Binding-site contacts:
Ligand atom C29 contacts residue LEU50 of chain 1.B at 3.7 Å (hydrophobic).
Ligand atom C18 contacts residue TYR342 of chain 1.B at 3.8 Å (hydrophobic).
Ligand atom C7 contacts residue ALA150 of chain 1.D at 3.6 Å (hydrophobic).
Ligand atom N4 contacts residue GLU313 of chain 1.D at 2.9 Å (salt-bridge).
Ligand atom C18 contacts residue PRO51 of chain 1.B at 3.8 Å (hydrophobic).
Ligand atom C3 contacts residue GLY289 of chain 1.D at 3.8 Å.
Ligand atom C8 contacts residue IMP1 of chain 1.W at 3.3 Å.
Ligand atom N3 contacts residue GLU313 of chain 1.D at 3.2 Å (salt-bridge).
Ligand atom C19 contacts residue PRO51 of chain 1.B at 3.5 Å (hydrophobic).
Ligand atom O4 contacts residue HIS151 of chain 1.D at 3.0 Å (h-bond).
Ligand atom C6 contacts residue ALA150 of chain 1.D at 3.8 Å (hydrophobic).
Ligand atom C13 contacts residue GLY289 of chain 1.D at 3.8 Å.
Ligand atom C18 contacts residue GLU313 of chain 1.D at 3.8 Å.
Ligand atom C22 contacts residue ALA150 of chain 1.D at 3.7 Å (hydrophobic).
Ligand atom O2 contacts residue ALA150 of chain 1.D at 3.6 Å.
Ligand atom C12 contacts residue MET294 of chain 1.D at 3.8 Å (hydrophobic).
Ligand atom C18 contacts residue ALA338 of chain 1.B at 3.8 Å (hydrophobic).
Ligand atom O4 contacts residue SER154 of chain 1.D at 3.6 Å.
Ligand atom C25 contacts residue THR149 of chain 1.D at 3.5 Å.
Ligand atom C10 contacts residue ALA150 of chain 1.D at 3.8 Å (hydrophobic).
Ligand atom C5 contacts residue ALA150 of chain 1.D at 3.8 Å (hydrophobic).
Ligand atom C7 contacts residue IMP1 of chain 1.W at 3.5 Å.
Ligand atom C8 contacts residue GLU313 of chain 1.D at 3.4 Å.
Ligand atom C8 contacts residue THR207 of chain 1.D at 3.5 Å.
Ligand atom C27 contacts residue LEU50 of chain 1.B at 3.7 Å (hydrophobic).
Ligand atom C9 contacts residue IMP1 of chain 1.W at 3.5 Å.
Ligand atom C19 contacts residue ALA338 of chain 1.B at 3.5 Å (hydrophobic).
Ligand atom C3 contacts residue MET288 of chain 1.D at 3.8 Å (hydrophobic).
Ligand atom C2 contacts residue GLY289 of chain 1.D at 3.7 Å.
Ligand atom C8 contacts residue ALA150 of chain 1.D at 3.5 Å (hydrophobic).
Ligand atom C13 contacts residue GLU313 of chain 1.D at 3.6 Å.
Ligand atom C20 contacts residue PRO51 of chain 1.B at 3.6 Å (hydrophobic).
Ligand atom C13 contacts residue VAL311 of chain 1.D at 3.8 Å (hydrophobic).
Ligand atom O4 contacts residue THR149 of chain 1.D at 3.3 Å.
Ligand atom C8 contacts residue TYR342 of chain 1.B at 3.8 Å (hydrophobic).
Ligand atom CL contacts residue GLY341 of chain 1.B at 3.2 Å.
Ligand atom CL contacts residue HIS151 of chain 1.D at 3.7 Å.
Ligand atom C26 contacts residue LEU50 of chain 1.B at 3.8 Å (hydrophobic).
Ligand atom C10 contacts residue GLU313 of chain 1.D at 3.5 Å.
Ligand atom C17 contacts residue GLU313 of chain 1.D at 3.8 Å.

Sequence of chain 1.D:
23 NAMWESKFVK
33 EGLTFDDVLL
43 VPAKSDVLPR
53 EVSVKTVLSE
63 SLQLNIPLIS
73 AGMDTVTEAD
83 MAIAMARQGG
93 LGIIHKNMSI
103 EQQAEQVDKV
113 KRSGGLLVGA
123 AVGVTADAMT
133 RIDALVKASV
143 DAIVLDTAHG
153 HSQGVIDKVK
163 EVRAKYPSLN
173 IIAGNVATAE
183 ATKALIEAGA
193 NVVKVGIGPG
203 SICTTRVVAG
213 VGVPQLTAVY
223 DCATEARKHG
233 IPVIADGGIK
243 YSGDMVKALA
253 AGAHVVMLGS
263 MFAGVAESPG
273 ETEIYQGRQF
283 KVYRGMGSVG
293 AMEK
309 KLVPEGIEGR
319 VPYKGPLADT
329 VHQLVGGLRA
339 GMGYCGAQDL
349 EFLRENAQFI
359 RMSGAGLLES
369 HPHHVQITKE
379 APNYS

This protein binds this small molecule.
Small molecule (SMILES): C=C(C)c1cccc(C(C)(C)NC(=O)Nc2ccc(Cl)c(N[C@@H]3OC[C@@H](O)[C@@H](O)[C@@H]3O)c2)c1

Sequence of chain 1.B:
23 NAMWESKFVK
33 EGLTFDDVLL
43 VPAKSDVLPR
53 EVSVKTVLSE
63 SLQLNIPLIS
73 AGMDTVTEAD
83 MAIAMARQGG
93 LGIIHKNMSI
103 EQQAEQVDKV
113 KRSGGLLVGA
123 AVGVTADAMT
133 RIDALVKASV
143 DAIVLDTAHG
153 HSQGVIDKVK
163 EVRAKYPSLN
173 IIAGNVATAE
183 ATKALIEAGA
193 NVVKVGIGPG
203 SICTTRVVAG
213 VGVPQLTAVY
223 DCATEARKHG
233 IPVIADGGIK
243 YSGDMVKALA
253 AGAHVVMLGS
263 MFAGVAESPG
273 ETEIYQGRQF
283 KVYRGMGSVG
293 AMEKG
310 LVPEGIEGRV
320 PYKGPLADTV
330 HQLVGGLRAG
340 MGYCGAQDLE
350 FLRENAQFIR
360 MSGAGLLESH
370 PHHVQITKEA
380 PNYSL